Sequence of chain 18.D:
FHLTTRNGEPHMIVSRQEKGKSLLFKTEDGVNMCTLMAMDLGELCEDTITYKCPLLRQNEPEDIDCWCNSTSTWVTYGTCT

Sequence of chain 18.C:
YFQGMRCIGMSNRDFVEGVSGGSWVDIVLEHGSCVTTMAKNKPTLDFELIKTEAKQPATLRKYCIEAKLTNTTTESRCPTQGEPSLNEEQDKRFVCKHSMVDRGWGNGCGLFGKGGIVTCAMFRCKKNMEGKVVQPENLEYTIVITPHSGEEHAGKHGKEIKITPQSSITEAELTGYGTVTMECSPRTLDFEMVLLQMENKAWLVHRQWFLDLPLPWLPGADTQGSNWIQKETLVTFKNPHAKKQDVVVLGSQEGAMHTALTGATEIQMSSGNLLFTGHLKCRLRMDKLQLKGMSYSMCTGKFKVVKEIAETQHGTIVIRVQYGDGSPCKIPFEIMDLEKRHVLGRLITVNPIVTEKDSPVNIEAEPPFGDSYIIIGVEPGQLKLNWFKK

A small-molecule ligand and the protein it binds are described below.
Small molecule (SMILES): CC(=O)N[C@@H]1[C@@H](O)[C@H](O)[C@@H](CO)O[C@H]1O

Binding-site contacts:
Ligand atom O6 contacts residue THR48 of chain 18.D at 4.0 Å.
Ligand atom C4 contacts residue NAG1 of chain 18.T at 2.9 Å.
Ligand atom C7 contacts residue ASN75 of chain 18.C at 2.8 Å.
Ligand atom C2 contacts residue NAG1 of chain 18.T at 4.1 Å.
Ligand atom C8 contacts residue PHE98 of chain 18.C at 3.6 Å (hydrophobic).
Ligand atom N2 contacts residue ASN75 of chain 18.C at 3.0 Å (h-bond).
Ligand atom C5 contacts residue NAG1 of chain 18.T at 3.7 Å.
Ligand atom C6 contacts residue CYS45 of chain 18.D at 4.4 Å (hydrophobic).
Ligand atom C1 contacts residue ASN75 of chain 18.C at 1.3 Å.
Ligand atom O6 contacts residue NAG1 of chain 18.T at 4.1 Å.
Ligand atom C3 contacts residue ASN75 of chain 18.C at 3.5 Å.
Ligand atom O7 contacts residue MET126 of chain 18.C at 3.1 Å.
Ligand atom O5 contacts residue THR48 of chain 18.D at 4.0 Å.
Ligand atom C8 contacts residue MET126 of chain 18.C at 3.7 Å (hydrophobic).
Ligand atom C8 contacts residue ASN75 of chain 18.C at 3.0 Å.
Ligand atom C2 contacts residue ASN75 of chain 18.C at 2.6 Å.
Ligand atom O5 contacts residue ASN75 of chain 18.C at 2.1 Å (h-bond).
Ligand atom C7 contacts residue MET126 of chain 18.C at 3.8 Å (hydrophobic).
Ligand atom C6 contacts residue THR48 of chain 18.D at 4.4 Å.
Ligand atom O3 contacts residue NAG1 of chain 18.T at 2.4 Å (h-bond).
Ligand atom C6 contacts residue ASN75 of chain 18.C at 3.8 Å.
Ligand atom O6 contacts residue CYS45 of chain 18.D at 3.4 Å (h-bond).
Ligand atom O6 contacts residue ASN75 of chain 18.C at 3.8 Å.
Ligand atom C6 contacts residue NAG1 of chain 18.T at 3.4 Å.
Ligand atom C5 contacts residue ASN75 of chain 18.C at 3.2 Å.
Ligand atom C3 contacts residue NAG1 of chain 18.T at 3.3 Å.
Ligand atom O7 contacts residue ASN75 of chain 18.C at 3.2 Å (h-bond).
Ligand atom O6 contacts residue GLU46 of chain 18.D at 3.8 Å.
Ligand atom C4 contacts residue ASN75 of chain 18.C at 4.0 Å.
Ligand atom O4 contacts residue NAG1 of chain 18.T at 1.6 Å.